A small-molecule ligand and the protein it binds are described below.
Small molecule (SMILES): CC(=O)N[C@@H]1[C@@H](O)[C@H](O)[C@@H](CO)O[C@H]1O

Binding-site contacts:
Ligand atom N2 contacts residue ASN560 of chain 1.B at 2.9 Å (h-bond).
Ligand atom O6 contacts residue GLN559 of chain 1.B at 3.7 Å.
Ligand atom C3 contacts residue ASN560 of chain 1.B at 3.7 Å.
Ligand atom C4 contacts residue ASN560 of chain 1.B at 4.2 Å.
Ligand atom C1 contacts residue GLN559 of chain 1.B at 4.0 Å.
Ligand atom C8 contacts residue THR529 of chain 1.B at 3.7 Å.
Ligand atom C5 contacts residue GLN559 of chain 1.B at 3.9 Å.
Ligand atom O5 contacts residue GLN559 of chain 1.B at 3.7 Å.
Ligand atom C5 contacts residue ASN560 of chain 1.B at 3.7 Å.
Ligand atom C1 contacts residue ASN560 of chain 1.B at 1.4 Å.
Ligand atom O7 contacts residue ASN560 of chain 1.B at 3.7 Å.
Ligand atom C8 contacts residue SER526 of chain 1.B at 4.0 Å.
Ligand atom C7 contacts residue ASN560 of chain 1.B at 3.5 Å.
Ligand atom C2 contacts residue ASN560 of chain 1.B at 2.4 Å.
Ligand atom C6 contacts residue GLN559 of chain 1.B at 4.3 Å.
Ligand atom O5 contacts residue ASN560 of chain 1.B at 2.4 Å (h-bond).

Sequence of chain 1.B:
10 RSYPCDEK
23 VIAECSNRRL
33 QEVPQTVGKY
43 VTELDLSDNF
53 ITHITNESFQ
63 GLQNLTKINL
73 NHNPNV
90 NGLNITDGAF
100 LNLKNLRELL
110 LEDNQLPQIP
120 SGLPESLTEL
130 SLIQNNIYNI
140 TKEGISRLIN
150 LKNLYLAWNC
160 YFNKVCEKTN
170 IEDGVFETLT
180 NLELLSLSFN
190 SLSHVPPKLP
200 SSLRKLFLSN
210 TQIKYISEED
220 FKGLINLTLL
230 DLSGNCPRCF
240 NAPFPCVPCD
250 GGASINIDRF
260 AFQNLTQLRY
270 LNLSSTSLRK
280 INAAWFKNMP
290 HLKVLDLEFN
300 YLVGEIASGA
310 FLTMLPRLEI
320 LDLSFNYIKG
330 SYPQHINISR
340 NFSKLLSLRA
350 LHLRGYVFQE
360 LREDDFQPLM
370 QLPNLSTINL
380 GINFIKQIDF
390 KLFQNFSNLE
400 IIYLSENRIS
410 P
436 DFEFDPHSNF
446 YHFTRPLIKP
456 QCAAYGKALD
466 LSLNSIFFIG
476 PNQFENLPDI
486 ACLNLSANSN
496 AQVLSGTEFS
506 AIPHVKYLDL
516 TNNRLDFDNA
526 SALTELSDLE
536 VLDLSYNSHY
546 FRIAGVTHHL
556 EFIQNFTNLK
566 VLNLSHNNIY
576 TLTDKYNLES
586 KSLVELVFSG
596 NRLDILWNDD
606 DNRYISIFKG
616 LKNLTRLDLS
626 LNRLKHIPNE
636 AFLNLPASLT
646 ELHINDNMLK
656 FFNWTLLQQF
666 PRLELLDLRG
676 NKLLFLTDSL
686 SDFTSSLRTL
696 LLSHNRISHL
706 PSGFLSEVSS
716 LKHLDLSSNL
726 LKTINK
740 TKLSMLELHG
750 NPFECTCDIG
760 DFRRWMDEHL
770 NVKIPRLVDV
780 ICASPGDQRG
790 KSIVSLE